Sequence of chain 1.A:
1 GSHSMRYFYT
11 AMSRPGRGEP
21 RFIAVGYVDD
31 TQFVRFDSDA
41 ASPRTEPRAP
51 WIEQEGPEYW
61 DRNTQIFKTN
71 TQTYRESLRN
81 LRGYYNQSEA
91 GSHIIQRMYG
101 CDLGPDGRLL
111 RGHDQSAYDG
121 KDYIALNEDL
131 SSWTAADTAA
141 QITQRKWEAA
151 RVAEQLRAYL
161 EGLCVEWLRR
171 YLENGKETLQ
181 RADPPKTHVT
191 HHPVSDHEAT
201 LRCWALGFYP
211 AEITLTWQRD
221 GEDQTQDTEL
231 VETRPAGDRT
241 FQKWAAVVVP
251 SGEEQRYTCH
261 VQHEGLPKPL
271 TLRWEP

Binding-site contacts:
Ligand atom OE1 contacts residue LEU156 of chain 1.A at 3.4 Å.
Ligand atom O contacts residue TRP147 of chain 1.A at 3.0 Å (h-bond).
Ligand atom O contacts residue TYR159 of chain 1.A at 3.6 Å.
Ligand atom CG contacts residue ASN63 of chain 1.A at 3.5 Å.
Ligand atom CA contacts residue TYR7 of chain 1.A at 3.1 Å (hydrophobic).
Ligand atom CA contacts residue TYR99 of chain 1.A at 3.3 Å (hydrophobic).
Ligand atom CA contacts residue TYR171 of chain 1.A at 3.5 Å (hydrophobic).
Ligand atom CB contacts residue GLN155 of chain 1.A at 3.5 Å.
Ligand atom OH contacts residue SER116 of chain 1.A at 2.7 Å (h-bond).
Ligand atom OXT contacts residue THR143 of chain 1.A at 2.7 Å (h-bond).
Ligand atom C contacts residue TYR7 of chain 1.A at 3.2 Å (hydrophobic).
Ligand atom OXT contacts residue TYR84 of chain 1.A at 2.8 Å (h-bond).
Ligand atom OH contacts residue TYR74 of chain 1.A at 2.9 Å (h-bond).
Ligand atom CE1 contacts residue TYR74 of chain 1.A at 3.4 Å (hydrophobic).
Ligand atom CB contacts residue GLU76 of chain 1.A at 3.4 Å.
Ligand atom N contacts residue TYR7 of chain 1.A at 2.8 Å (h-bond).
Ligand atom OG1 contacts residue ALA150 of chain 1.A at 3.1 Å.
Ligand atom CB contacts residue TYR99 of chain 1.A at 3.2 Å (hydrophobic).
Ligand atom CD1 contacts residue THR69 of chain 1.A at 3.4 Å.
Ligand atom CA contacts residue SER77 of chain 1.A at 3.5 Å.
Ligand atom C contacts residue TYR159 of chain 1.A at 3.6 Å (hydrophobic).
Ligand atom N contacts residue SER77 of chain 1.A at 2.9 Å (h-bond).
Ligand atom OE1 contacts residue ARG97 of chain 1.A at 2.8 Å (salt-bridge).
Ligand atom CD contacts residue ASN63 of chain 1.A at 3.1 Å.
Ligand atom N contacts residue TYR99 of chain 1.A at 2.9 Å (h-bond).
Ligand atom O contacts residue ASN80 of chain 1.A at 2.8 Å (h-bond).
Ligand atom OE2 contacts residue LEU156 of chain 1.A at 3.5 Å.
Ligand atom CD contacts residue TYR7 of chain 1.A at 3.5 Å (hydrophobic).
Ligand atom O contacts residue LYS146 of chain 1.A at 3.1 Å (salt-bridge).
Ligand atom CB contacts residue SER77 of chain 1.A at 3.4 Å.
Ligand atom O contacts residue TYR84 of chain 1.A at 3.3 Å (h-bond).
Ligand atom O contacts residue TYR159 of chain 1.A at 2.5 Å (h-bond).
Ligand atom N contacts residue TYR7 of chain 1.A at 3.3 Å (h-bond).
Ligand atom C contacts residue TYR84 of chain 1.A at 3.4 Å (hydrophobic).
Ligand atom N contacts residue TYR171 of chain 1.A at 2.6 Å (h-bond).
Ligand atom CD2 contacts residue THR73 of chain 1.A at 3.4 Å.
Ligand atom O contacts residue TYR7 of chain 1.A at 3.5 Å.
Ligand atom CD contacts residue TYR159 of chain 1.A at 3.5 Å (hydrophobic).
Ligand atom CD1 contacts residue SER77 of chain 1.A at 3.3 Å.
Ligand atom CZ contacts residue SER116 of chain 1.A at 3.5 Å.

This small molecule binds to this protein.
Small molecule (SMILES): CC(C)C[C@H](NC(=O)[C@H](CCC(N)=O)NC(=O)CNC(=O)[C@H](CCC(N)=O)NC(=O)[C@@H]1CCCN1C(=O)[C@H](CC(C)C)NC(=O)[C@@H]1CCCN1C(=O)[C@H](CCC(=O)O)NC(=O)[C@@H]1CCCN1C(=O)[C@@H](N)CC(C)C)C(=O)N[C@H](C(=O)N[C@@H](C)C(=O)N[C@@H](Cc1ccc(O)cc1)C(=O)O)[C@@H](C)O